Binding-site contacts:
Ligand atom O2 contacts residue ASN155 of chain 1.D at 2.9 Å (h-bond).
Ligand atom O3P contacts residue GLY90 of chain 1.D at 3.4 Å.
Ligand atom O4 contacts residue SER129 of chain 1.D at 3.3 Å (h-bond).
Ligand atom C4A contacts residue CYS131 of chain 1.D at 3.2 Å (hydrophobic).
Ligand atom C5A contacts residue CYS131 of chain 1.D at 3.3 Å (hydrophobic).
Ligand atom C6A contacts residue CYS131 of chain 1.D at 3.3 Å (hydrophobic).
Ligand atom O5 contacts residue CYS131 of chain 1.D at 3.0 Å (h-bond).
Ligand atom O1X contacts residue ASN187 of chain 1.D at 2.7 Å (h-bond).
Ligand atom O6 contacts residue LYS209 of chain 1.D at 2.8 Å (salt-bridge).
Ligand atom O3 contacts residue ASN155 of chain 1.D at 3.0 Å (h-bond).
Ligand atom C4A contacts residue HIS201 of chain 1.D at 3.2 Å.
Ligand atom O2X contacts residue ARG230 of chain 1.D at 2.9 Å (salt-bridge).
Ligand atom C3' contacts residue ASP292 of chain 1.D at 3.5 Å.
Ligand atom O2' contacts residue SER291 of chain 1.D at 2.6 Å (h-bond).
Ligand atom N2 contacts residue GLY200 of chain 1.D at 3.2 Å (h-bond).
Ligand atom C3 contacts residue CYS131 of chain 1.D at 3.2 Å (hydrophobic).
Ligand atom C2A contacts residue ASN155 of chain 1.D at 3.1 Å.
Ligand atom O3P contacts residue LEU91 of chain 1.D at 2.9 Å (h-bond).
Ligand atom C6 contacts residue TRP223 of chain 1.D at 3.5 Å (hydrophobic).
Ligand atom C4 contacts residue VAL202 of chain 1.D at 3.5 Å (hydrophobic).
Ligand atom O4 contacts residue TYR158 of chain 1.D at 3.5 Å (h-bond).
Ligand atom N1 contacts residue TRP223 of chain 1.D at 3.5 Å.
Ligand atom O1P contacts residue HIS201 of chain 1.D at 3.3 Å.
Ligand atom C3 contacts residue GLY89 of chain 1.D at 3.4 Å.
Ligand atom N7 contacts residue TRP223 of chain 1.D at 3.3 Å (h-bond).
Ligand atom O2' contacts residue TRP223 of chain 1.D at 3.2 Å (h-bond).
Ligand atom O5 contacts residue LYS297 of chain 1.D at 3.4 Å (salt-bridge).
Ligand atom C8 contacts residue TRP223 of chain 1.D at 3.1 Å (hydrophobic).
Ligand atom C2A contacts residue CYS131 of chain 1.D at 3.0 Å (hydrophobic).
Ligand atom C2 contacts residue VAL202 of chain 1.D at 3.5 Å (hydrophobic).
Ligand atom O3' contacts residue ASP292 of chain 1.D at 2.9 Å (salt-bridge).
Ligand atom C6A contacts residue ASN187 of chain 1.D at 3.5 Å.
Ligand atom C2' contacts residue SER291 of chain 1.D at 3.5 Å.
Ligand atom O1P contacts residue VAL202 of chain 1.D at 3.0 Å (h-bond).
Ligand atom O1X contacts residue LYS297 of chain 1.D at 3.0 Å (salt-bridge).
Ligand atom O4 contacts residue CYS131 of chain 1.D at 3.0 Å (h-bond).
Ligand atom O3 contacts residue TYR158 of chain 1.D at 3.3 Å.
Ligand atom O1X contacts residue ARG230 of chain 1.D at 2.6 Å (salt-bridge).
Ligand atom C5A contacts residue HIS201 of chain 1.D at 3.3 Å.
Ligand atom O3 contacts residue CYS131 of chain 1.D at 3.1 Å (h-bond).

The small molecule below binds the protein below.
Small molecule (SMILES): C[C@@H]1O[C@H](OP(=O)(O)OP(=O)(O)OC[C@H]2O[C@@H](n3cnc4c(=O)[nH]c(N)nc43)[C@H](O)[C@@H]2O)[C@@H](O)[C@H](O)[C@@H]1O

Sequence of chain 1.D:
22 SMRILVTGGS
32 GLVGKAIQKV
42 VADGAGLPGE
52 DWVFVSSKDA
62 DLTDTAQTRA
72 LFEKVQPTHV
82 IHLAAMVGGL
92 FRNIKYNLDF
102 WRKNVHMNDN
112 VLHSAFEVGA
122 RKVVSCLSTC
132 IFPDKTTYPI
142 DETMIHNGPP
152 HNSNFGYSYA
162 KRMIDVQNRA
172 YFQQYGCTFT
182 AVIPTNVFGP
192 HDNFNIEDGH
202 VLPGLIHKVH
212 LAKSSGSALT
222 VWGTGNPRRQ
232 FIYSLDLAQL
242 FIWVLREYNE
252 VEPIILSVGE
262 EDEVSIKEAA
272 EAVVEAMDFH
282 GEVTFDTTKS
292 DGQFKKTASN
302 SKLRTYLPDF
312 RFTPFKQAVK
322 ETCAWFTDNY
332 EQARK